Sequence of chain 1.A:
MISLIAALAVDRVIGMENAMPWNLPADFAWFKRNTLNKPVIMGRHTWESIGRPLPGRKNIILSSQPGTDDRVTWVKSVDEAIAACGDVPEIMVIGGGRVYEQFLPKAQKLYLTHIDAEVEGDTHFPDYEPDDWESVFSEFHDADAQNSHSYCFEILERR

Binding-site contacts:
Ligand atom C15 contacts residue PHE31 of chain 1.A at 3.9 Å (hydrophobic).
Ligand atom C2 contacts residue PHE31 of chain 1.A at 3.9 Å (hydrophobic).
Ligand atom C contacts residue LEU54 of chain 1.A at 3.7 Å (hydrophobic).
Ligand atom N3 contacts residue ALA7 of chain 1.A at 3.5 Å.
Ligand atom C15 contacts residue PHE28 of chain 1.A at 3.8 Å (hydrophobic).
Ligand atom N8 contacts residue TYR100 of chain 1.A at 3.7 Å.
Ligand atom O2 contacts residue ARG57 of chain 1.A at 2.5 Å (salt-bridge).
Ligand atom C7 contacts residue TYR100 of chain 1.A at 3.5 Å (hydrophobic).
Ligand atom N1 contacts residue ALA6 of chain 1.A at 3.6 Å.
Ligand atom N1 contacts residue PHE31 of chain 1.A at 3.5 Å.
Ligand atom C16 contacts residue PHE31 of chain 1.A at 3.5 Å (hydrophobic).
Ligand atom O4 contacts residue ASP27 of chain 1.A at 3.6 Å.
Ligand atom O4 contacts residue ALA7 of chain 1.A at 3.7 Å.
Ligand atom O contacts residue LEU54 of chain 1.A at 3.9 Å.
Ligand atom N1 contacts residue ALA7 of chain 1.A at 3.7 Å.
Ligand atom N8 contacts residue ALA6 of chain 1.A at 3.7 Å.
Ligand atom CD contacts residue PHE28 of chain 1.A at 3.8 Å (hydrophobic).
Ligand atom N1 contacts residue ILE5 of chain 1.A at 3.8 Å.
Ligand atom NA2 contacts residue THR113 of chain 1.A at 3.6 Å (h-bond).
Ligand atom C8A contacts residue ALA7 of chain 1.A at 3.8 Å (hydrophobic).
Ligand atom NA2 contacts residue TRP30 of chain 1.A at 3.8 Å.
Ligand atom CT contacts residue ARG57 of chain 1.A at 3.1 Å.
Ligand atom O2 contacts residue LYS32 of chain 1.A at 3.5 Å.
Ligand atom CG contacts residue PHE28 of chain 1.A at 3.6 Å (hydrophobic).
Ligand atom C4 contacts residue ASP27 of chain 1.A at 3.6 Å.
Ligand atom C13 contacts residue ILE50 of chain 1.A at 3.8 Å (hydrophobic).
Ligand atom CT contacts residue LYS32 of chain 1.A at 3.8 Å.
Ligand atom C7 contacts residue ILE94 of chain 1.A at 3.2 Å (hydrophobic).
Ligand atom NA2 contacts residue ASP27 of chain 1.A at 3.0 Å (salt-bridge).
Ligand atom C11 contacts residue LEU54 of chain 1.A at 3.8 Å (hydrophobic).
Ligand atom C16 contacts residue PHE28 of chain 1.A at 3.8 Å (hydrophobic).
Ligand atom OE1 contacts residue PHE28 of chain 1.A at 3.7 Å.
Ligand atom C12 contacts residue LEU54 of chain 1.A at 3.9 Å (hydrophobic).
Ligand atom C4 contacts residue ALA7 of chain 1.A at 3.5 Å (hydrophobic).
Ligand atom N8 contacts residue ILE5 of chain 1.A at 3.2 Å (h-bond).
Ligand atom O1 contacts residue LYS32 of chain 1.A at 3.5 Å.
Ligand atom O1 contacts residue PHE31 of chain 1.A at 3.5 Å.
Ligand atom O1 contacts residue ARG57 of chain 1.A at 2.6 Å (salt-bridge).
Ligand atom C2 contacts residue ASP27 of chain 1.A at 3.5 Å.
Ligand atom N3 contacts residue ASP27 of chain 1.A at 2.8 Å (salt-bridge).

A small-molecule ligand and the protein it binds are described below.
Small molecule (SMILES): Nc1nc(=O)c2c([nH]1)NC[C@H](CCc1ccc(C(=O)N[C@@H](CCC(=O)O)C(=O)O)cc1)C2